Binding-site contacts:
Ligand atom O1B contacts residue LYS458 of chain 1.B at 3.4 Å (salt-bridge).
Ligand atom O3B contacts residue LYS458 of chain 1.B at 3.7 Å.
Ligand atom O3G contacts residue LYS304 of chain 1.B at 3.3 Å.
Ligand atom O6 contacts residue ASN615 of chain 1.B at 3.7 Å.
Ligand atom O6 contacts residue LYS231 of chain 1.B at 2.6 Å (salt-bridge).
Ligand atom O1B contacts residue GLN302 of chain 1.B at 2.9 Å (h-bond).
Ligand atom N3 contacts residue GLY394 of chain 1.B at 3.8 Å.
Ligand atom O2G contacts residue ARG237 of chain 1.B at 3.0 Å (salt-bridge).
Ligand atom C3' contacts residue ASN306 of chain 1.B at 3.3 Å.
Ligand atom O1A contacts residue ARG241 of chain 1.B at 3.1 Å (salt-bridge).
Ligand atom C4' contacts residue ASP422 of chain 1.B at 3.4 Å.
Ligand atom C5' contacts residue ARG241 of chain 1.B at 3.3 Å.
Ligand atom C2' contacts residue ASN306 of chain 1.B at 3.1 Å.
Ligand atom O2B contacts residue LYS458 of chain 1.B at 3.5 Å (salt-bridge).
Ligand atom C5 contacts residue LYS231 of chain 1.B at 3.3 Å.
Ligand atom N7 contacts residue LYS231 of chain 1.B at 3.0 Å (salt-bridge).
Ligand atom C3A contacts residue LYS304 of chain 1.B at 3.3 Å.
Ligand atom N7 contacts residue ARG241 of chain 1.B at 3.2 Å (salt-bridge).
Ligand atom C3A contacts residue GLN302 of chain 1.B at 3.3 Å.
Ligand atom O2A contacts residue PHE305 of chain 1.B at 3.3 Å (h-bond).
Ligand atom O3' contacts residue ASN306 of chain 1.B at 3.0 Å (h-bond).
Ligand atom O2' contacts residue ASN306 of chain 1.B at 2.1 Å (h-bond).
Ligand atom C4 contacts residue ARG241 of chain 1.B at 3.8 Å.
Ligand atom PB contacts residue ASP301 of chain 1.B at 3.3 Å.
Ligand atom O1B contacts residue ASP301 of chain 1.B at 2.8 Å (salt-bridge).
Ligand atom O3' contacts residue SER421 of chain 1.B at 3.7 Å.
Ligand atom O2' contacts residue GLY394 of chain 1.B at 3.2 Å.
Ligand atom C5 contacts residue ARG241 of chain 1.B at 3.4 Å.
Ligand atom C6 contacts residue LYS231 of chain 1.B at 3.1 Å.
Ligand atom O5' contacts residue ASP422 of chain 1.B at 3.7 Å.
Ligand atom O4' contacts residue ASP422 of chain 1.B at 3.2 Å (salt-bridge).
Ligand atom PB contacts residue LYS458 of chain 1.B at 3.6 Å.
Ligand atom O3' contacts residue PHE305 of chain 1.B at 3.2 Å.
Ligand atom PB contacts residue GLN302 of chain 1.B at 3.5 Å.
Ligand atom N2 contacts residue GLY394 of chain 1.B at 3.1 Å (h-bond).
Ligand atom O2A contacts residue ASN306 of chain 1.B at 3.8 Å.
Ligand atom C8 contacts residue ARG241 of chain 1.B at 3.4 Å.
Ligand atom O2B contacts residue ASP301 of chain 1.B at 2.8 Å (salt-bridge).
Ligand atom O1B contacts residue GLU303 of chain 1.B at 3.2 Å.
Ligand atom N9 contacts residue ARG241 of chain 1.B at 3.8 Å.

Sequence of chain 1.A:
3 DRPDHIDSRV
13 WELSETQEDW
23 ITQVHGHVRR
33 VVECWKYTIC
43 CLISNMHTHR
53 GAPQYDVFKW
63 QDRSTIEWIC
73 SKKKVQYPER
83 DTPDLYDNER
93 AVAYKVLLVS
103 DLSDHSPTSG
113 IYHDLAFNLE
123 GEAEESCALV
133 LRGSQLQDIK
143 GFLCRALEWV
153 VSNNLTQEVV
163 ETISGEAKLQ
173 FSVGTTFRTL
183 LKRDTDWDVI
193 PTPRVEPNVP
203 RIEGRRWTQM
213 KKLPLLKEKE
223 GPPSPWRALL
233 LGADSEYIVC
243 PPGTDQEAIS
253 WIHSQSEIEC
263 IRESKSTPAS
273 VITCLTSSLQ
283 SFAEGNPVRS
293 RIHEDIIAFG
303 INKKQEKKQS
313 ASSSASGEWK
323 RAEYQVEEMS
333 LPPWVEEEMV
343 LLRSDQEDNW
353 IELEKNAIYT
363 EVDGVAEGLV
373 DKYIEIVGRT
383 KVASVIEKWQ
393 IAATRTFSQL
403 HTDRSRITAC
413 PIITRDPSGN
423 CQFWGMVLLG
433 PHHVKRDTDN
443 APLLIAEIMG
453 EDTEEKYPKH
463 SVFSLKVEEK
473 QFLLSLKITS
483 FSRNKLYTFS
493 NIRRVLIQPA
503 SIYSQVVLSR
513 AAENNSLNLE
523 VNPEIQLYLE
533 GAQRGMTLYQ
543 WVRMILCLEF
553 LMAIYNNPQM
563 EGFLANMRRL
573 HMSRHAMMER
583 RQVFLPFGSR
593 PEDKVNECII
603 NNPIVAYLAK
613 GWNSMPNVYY

Sequence of chain 1.B:
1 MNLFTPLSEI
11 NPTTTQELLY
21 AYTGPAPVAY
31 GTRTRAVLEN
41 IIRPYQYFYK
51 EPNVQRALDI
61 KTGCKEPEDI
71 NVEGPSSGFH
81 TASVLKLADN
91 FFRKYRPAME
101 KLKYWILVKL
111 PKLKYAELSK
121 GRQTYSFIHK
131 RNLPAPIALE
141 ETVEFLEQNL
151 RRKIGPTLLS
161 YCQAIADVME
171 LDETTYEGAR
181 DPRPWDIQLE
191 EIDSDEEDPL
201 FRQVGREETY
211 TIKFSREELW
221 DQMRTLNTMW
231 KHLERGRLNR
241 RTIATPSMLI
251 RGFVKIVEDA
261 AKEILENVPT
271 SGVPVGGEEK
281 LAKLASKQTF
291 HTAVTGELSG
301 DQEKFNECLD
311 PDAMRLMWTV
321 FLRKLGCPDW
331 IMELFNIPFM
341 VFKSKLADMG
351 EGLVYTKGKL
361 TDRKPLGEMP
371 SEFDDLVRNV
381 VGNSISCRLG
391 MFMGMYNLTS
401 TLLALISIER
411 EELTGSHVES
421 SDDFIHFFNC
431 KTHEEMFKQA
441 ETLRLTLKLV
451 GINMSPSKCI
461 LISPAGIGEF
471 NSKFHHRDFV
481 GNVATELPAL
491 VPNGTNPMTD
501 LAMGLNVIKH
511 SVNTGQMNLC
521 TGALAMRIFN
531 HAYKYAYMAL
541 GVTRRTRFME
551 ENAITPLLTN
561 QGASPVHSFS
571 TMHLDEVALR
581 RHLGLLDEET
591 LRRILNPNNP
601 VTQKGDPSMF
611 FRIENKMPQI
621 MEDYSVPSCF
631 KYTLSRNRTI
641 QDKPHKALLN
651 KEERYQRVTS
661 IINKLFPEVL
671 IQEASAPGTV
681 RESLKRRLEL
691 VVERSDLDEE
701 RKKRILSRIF

This small molecule binds to this protein.
Small molecule (SMILES): Nc1nc2c(ncn2[C@@H]2O[C@H](CO[P](=O)(O)C[P](=O)(O)OP(=O)(O)O)[C@@H](O)[C@H]2O)c(=O)[nH]1